Sequence of chain 1.B:
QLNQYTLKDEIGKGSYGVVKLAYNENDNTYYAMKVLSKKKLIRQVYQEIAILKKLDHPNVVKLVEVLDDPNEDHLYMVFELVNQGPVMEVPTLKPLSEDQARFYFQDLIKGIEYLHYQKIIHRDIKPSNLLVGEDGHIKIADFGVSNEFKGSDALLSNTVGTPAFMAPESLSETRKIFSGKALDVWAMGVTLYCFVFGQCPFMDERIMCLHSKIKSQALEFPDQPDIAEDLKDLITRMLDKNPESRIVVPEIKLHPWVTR

Binding-site contacts:
Ligand atom O2 contacts residue ASP172 of chain 1.B at 3.7 Å.
Ligand atom N3 contacts residue LEU111 of chain 1.B at 3.7 Å.
Ligand atom C15 contacts residue VAL112 of chain 1.B at 3.7 Å (hydrophobic).
Ligand atom N5 contacts residue LEU161 of chain 1.B at 3.7 Å.
Ligand atom C25 contacts residue ALA34 of chain 1.B at 3.7 Å (hydrophobic).
Ligand atom C13 contacts residue VAL112 of chain 1.B at 3.7 Å (hydrophobic).
Ligand atom N6 contacts residue VAL112 of chain 1.B at 2.9 Å (h-bond).
Ligand atom C24 contacts residue ILE13 of chain 1.B at 3.9 Å (hydrophobic).
Ligand atom C26 contacts residue GLU110 of chain 1.B at 3.5 Å.
Ligand atom C16 contacts residue VAL21 of chain 1.B at 3.9 Å (hydrophobic).
Ligand atom C5 contacts residue PRO116 of chain 1.B at 3.9 Å (hydrophobic).
Ligand atom N4 contacts residue VAL21 of chain 1.B at 3.8 Å.
Ligand atom C26 contacts residue LEU161 of chain 1.B at 3.8 Å (hydrophobic).
Ligand atom C23 contacts residue GLY14 of chain 1.B at 3.7 Å.
Ligand atom C24 contacts residue GLY14 of chain 1.B at 3.5 Å.
Ligand atom C25 contacts residue LEU161 of chain 1.B at 3.6 Å (hydrophobic).
Ligand atom C18 contacts residue ALA171 of chain 1.B at 3.5 Å (hydrophobic).
Ligand atom O1 contacts residue LEU111 of chain 1.B at 3.5 Å.
Ligand atom C15 contacts residue LEU111 of chain 1.B at 3.9 Å (hydrophobic).
Ligand atom N3 contacts residue VAL112 of chain 1.B at 2.9 Å (h-bond).
Ligand atom C22 contacts residue VAL21 of chain 1.B at 3.6 Å (hydrophobic).
Ligand atom C10 contacts residue GLY115 of chain 1.B at 3.9 Å.
Ligand atom C10 contacts residue PRO116 of chain 1.B at 3.7 Å (hydrophobic).
Ligand atom C21 contacts residue LEU161 of chain 1.B at 3.6 Å (hydrophobic).
Ligand atom C20 contacts residue LYS15 of chain 1.B at 4.0 Å.
Ligand atom N6 contacts residue LEU161 of chain 1.B at 3.9 Å.
Ligand atom N6 contacts residue LEU111 of chain 1.B at 3.7 Å.
Ligand atom O1 contacts residue ASN113 of chain 1.B at 3.7 Å.
Ligand atom O1 contacts residue VAL112 of chain 1.B at 3.5 Å (h-bond).
Ligand atom C6 contacts residue GLY115 of chain 1.B at 4.0 Å.
Ligand atom CL1 contacts residue PHE109 of chain 1.B at 3.7 Å.
Ligand atom C15 contacts residue LEU161 of chain 1.B at 3.8 Å (hydrophobic).
Ligand atom N6 contacts residue ALA34 of chain 1.B at 4.0 Å.
Ligand atom C17 contacts residue ASN113 of chain 1.B at 3.2 Å.
Ligand atom C26 contacts residue VAL112 of chain 1.B at 3.6 Å (hydrophobic).
Ligand atom C11 contacts residue VAL112 of chain 1.B at 3.9 Å (hydrophobic).
Ligand atom C12 contacts residue GLY115 of chain 1.B at 3.8 Å.
Ligand atom C11 contacts residue GLY115 of chain 1.B at 4.0 Å.
Ligand atom C13 contacts residue GLY115 of chain 1.B at 3.8 Å.
Ligand atom C26 contacts residue ALA34 of chain 1.B at 3.6 Å (hydrophobic).

The small molecule below binds the protein below.
Small molecule (SMILES): COc1cc(N2CCC(N(C)C)CC2)ccc1Nc1ncc(Cl)c(Nc2ccccc2P(C)(C)=O)n1